This protein binds this small molecule.
Small molecule (SMILES): CC(=O)N[C@@H]1[C@@H](O)[C@H](O)[C@@H](CO)O[C@H]1O

Binding-site contacts:
Ligand atom C1 contacts residue PRO447 of chain 1.C at 3.8 Å (hydrophobic).
Ligand atom O7 contacts residue PRO447 of chain 1.C at 3.5 Å.
Ligand atom C2 contacts residue ASN440 of chain 1.C at 2.5 Å.
Ligand atom O6 contacts residue PRO447 of chain 1.C at 3.4 Å.
Ligand atom O7 contacts residue ASN440 of chain 1.C at 3.1 Å (h-bond).
Ligand atom C6 contacts residue ASP481 of chain 1.C at 3.6 Å.
Ligand atom O5 contacts residue ALA480 of chain 1.C at 3.6 Å (h-bond).
Ligand atom C2 contacts residue PRO447 of chain 1.C at 3.8 Å (hydrophobic).
Ligand atom C8 contacts residue ASN440 of chain 1.C at 3.7 Å.
Ligand atom C3 contacts residue ASN440 of chain 1.C at 3.8 Å.
Ligand atom O7 contacts residue ARG448 of chain 1.C at 3.8 Å.
Ligand atom O5 contacts residue PRO447 of chain 1.C at 3.3 Å.
Ligand atom C5 contacts residue PRO447 of chain 1.C at 4.2 Å (hydrophobic).
Ligand atom C4 contacts residue ASN440 of chain 1.C at 4.2 Å.
Ligand atom C1 contacts residue ASN440 of chain 1.C at 1.4 Å.
Ligand atom C6 contacts residue PRO447 of chain 1.C at 4.4 Å (hydrophobic).
Ligand atom C6 contacts residue ALA480 of chain 1.C at 3.2 Å (hydrophobic).
Ligand atom N2 contacts residue ASN440 of chain 1.C at 2.9 Å (h-bond).
Ligand atom C5 contacts residue ALA480 of chain 1.C at 3.6 Å (hydrophobic).
Ligand atom C4 contacts residue PRO447 of chain 1.C at 4.3 Å (hydrophobic).
Ligand atom O6 contacts residue ALA480 of chain 1.C at 3.9 Å.
Ligand atom O5 contacts residue ASN440 of chain 1.C at 2.4 Å (h-bond).
Ligand atom C5 contacts residue ASN440 of chain 1.C at 3.7 Å.
Ligand atom C7 contacts residue ASN440 of chain 1.C at 3.2 Å.
Ligand atom C5 contacts residue ASP481 of chain 1.C at 4.2 Å.
Ligand atom C7 contacts residue PRO447 of chain 1.C at 4.5 Å (hydrophobic).

Sequence of chain 1.C:
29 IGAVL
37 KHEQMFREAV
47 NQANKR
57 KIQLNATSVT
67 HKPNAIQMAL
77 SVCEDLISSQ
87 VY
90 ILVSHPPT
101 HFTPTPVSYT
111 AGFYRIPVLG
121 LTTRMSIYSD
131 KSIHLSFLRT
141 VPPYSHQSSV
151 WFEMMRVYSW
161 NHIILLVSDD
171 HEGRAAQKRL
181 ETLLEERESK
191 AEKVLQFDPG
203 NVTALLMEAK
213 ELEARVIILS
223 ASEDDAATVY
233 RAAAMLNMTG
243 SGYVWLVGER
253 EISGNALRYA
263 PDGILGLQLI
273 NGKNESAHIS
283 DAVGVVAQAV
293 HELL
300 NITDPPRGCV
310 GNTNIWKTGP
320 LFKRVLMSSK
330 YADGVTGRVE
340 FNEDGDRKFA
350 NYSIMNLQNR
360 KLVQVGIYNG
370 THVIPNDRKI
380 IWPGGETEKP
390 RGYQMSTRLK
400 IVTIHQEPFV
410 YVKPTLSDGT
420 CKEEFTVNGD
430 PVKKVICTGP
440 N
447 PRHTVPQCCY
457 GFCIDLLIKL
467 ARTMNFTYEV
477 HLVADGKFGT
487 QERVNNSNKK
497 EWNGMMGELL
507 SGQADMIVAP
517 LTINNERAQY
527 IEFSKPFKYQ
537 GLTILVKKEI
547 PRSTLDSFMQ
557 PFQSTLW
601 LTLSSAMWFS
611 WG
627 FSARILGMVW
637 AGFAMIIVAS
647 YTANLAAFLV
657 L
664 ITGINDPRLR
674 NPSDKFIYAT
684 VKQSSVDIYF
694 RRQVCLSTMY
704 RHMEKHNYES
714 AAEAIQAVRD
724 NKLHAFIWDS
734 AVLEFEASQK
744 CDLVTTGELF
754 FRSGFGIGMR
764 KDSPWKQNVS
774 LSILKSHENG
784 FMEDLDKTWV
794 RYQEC